The protein below binds the small molecule below.
Small molecule (SMILES): CCCO[C@@H]1O[C@@H]([C@H](O)CO)[C@H](O[C@H]2O[C@H](CO)[C@H](O)[C@H](O[C@@H]3O[C@@H]([C@H](O)CO)[C@H](O[C@H]4O[C@H](CO)[C@H](O)[C@H](O)[C@H]4O)[C@H]3O)[C@H]2O)[C@H]1O

Sequence of chain 1.A:
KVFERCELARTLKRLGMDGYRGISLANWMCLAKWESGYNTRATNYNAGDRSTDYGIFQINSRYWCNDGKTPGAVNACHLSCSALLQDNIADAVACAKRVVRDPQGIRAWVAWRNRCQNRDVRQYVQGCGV

Binding-site contacts:
Ligand atom O6 contacts residue ARG98 of chain 1.A at 3.5 Å (salt-bridge).
Ligand atom O3 contacts residue ASP102 of chain 1.A at 3.3 Å (salt-bridge).
Ligand atom C2 contacts residue ASP102 of chain 1.A at 3.7 Å.
Ligand atom O6 contacts residue GLN58 of chain 1.A at 3.6 Å.
Ligand atom O3 contacts residue VAL110 of chain 1.A at 3.7 Å.
Ligand atom C1 contacts residue ASP102 of chain 1.A at 3.6 Å.
Ligand atom O3 contacts residue GLN104 of chain 1.A at 3.6 Å (h-bond).
Ligand atom C6 contacts residue TRP109 of chain 1.A at 3.6 Å (hydrophobic).
Ligand atom C1 contacts residue ASN60 of chain 1.A at 3.8 Å.
Ligand atom O3 contacts residue ALA108 of chain 1.A at 3.8 Å.
Ligand atom C6 contacts residue TRP64 of chain 1.A at 3.8 Å (hydrophobic).
Ligand atom O5 contacts residue ASN60 of chain 1.A at 3.3 Å.
Ligand atom C4 contacts residue TYR63 of chain 1.A at 3.7 Å (hydrophobic).
Ligand atom O5 contacts residue ASN60 of chain 1.A at 3.8 Å.
Ligand atom O4 contacts residue TYR63 of chain 1.A at 3.5 Å.
Ligand atom O6 contacts residue TRP109 of chain 1.A at 3.8 Å.
Ligand atom O4 contacts residue TRP109 of chain 1.A at 3.6 Å.
Ligand atom O5 contacts residue ARG98 of chain 1.A at 3.0 Å (salt-bridge).
Ligand atom C6 contacts residue TYR63 of chain 1.A at 3.4 Å (hydrophobic).
Ligand atom O5 contacts residue ARG62 of chain 1.A at 3.8 Å.
Ligand atom O6 contacts residue TYR63 of chain 1.A at 2.5 Å (h-bond).
Ligand atom C5 contacts residue ASP102 of chain 1.A at 3.2 Å.
Ligand atom C1 contacts residue TYR63 of chain 1.A at 3.8 Å (hydrophobic).
Ligand atom O2 contacts residue ALA108 of chain 1.A at 3.8 Å.
Ligand atom C3 contacts residue ALA108 of chain 1.A at 3.3 Å (hydrophobic).
Ligand atom O2 contacts residue ASP102 of chain 1.A at 2.6 Å (salt-bridge).
Ligand atom C5 contacts residue ARG98 of chain 1.A at 3.7 Å.
Ligand atom O5 contacts residue ASP102 of chain 1.A at 2.7 Å (salt-bridge).
Ligand atom C3 contacts residue ASP102 of chain 1.A at 3.4 Å.
Ligand atom O2 contacts residue TRP64 of chain 1.A at 3.0 Å (h-bond).
Ligand atom C6 contacts residue ARG98 of chain 1.A at 3.4 Å.
Ligand atom C6 contacts residue ALA76 of chain 1.A at 3.6 Å (hydrophobic).
Ligand atom C4 contacts residue ALA108 of chain 1.A at 3.7 Å (hydrophobic).
Ligand atom C5 contacts residue ALA108 of chain 1.A at 3.8 Å (hydrophobic).
Ligand atom O5 contacts residue TYR63 of chain 1.A at 3.5 Å.
Ligand atom O6 contacts residue ILE59 of chain 1.A at 3.1 Å.
Ligand atom C4 contacts residue TRP109 of chain 1.A at 3.5 Å (hydrophobic).
Ligand atom O4 contacts residue GLN58 of chain 1.A at 3.3 Å (h-bond).
Ligand atom C5 contacts residue TYR63 of chain 1.A at 3.5 Å (hydrophobic).
Ligand atom O6 contacts residue ASN60 of chain 1.A at 2.9 Å (h-bond).